A protein and the small-molecule ligand that binds it are described below.
Small molecule (SMILES): CC(=O)N[C@H]1[C@H]([C@H](O)[C@H](O)CO)O[C@@](O)(C(=O)O)C[C@@H]1O

Binding-site contacts:
Ligand atom C8 contacts residue TYR309 of chain 1.A at 3.8 Å (hydrophobic).
Ligand atom C7 contacts residue THR347 of chain 1.A at 3.0 Å.
Ligand atom O8 contacts residue ASN320 of chain 1.A at 3.0 Å (h-bond).
Ligand atom O10 contacts residue LYS348 of chain 1.A at 4.0 Å.
Ligand atom C1 contacts residue LYS291 of chain 1.A at 3.9 Å.
Ligand atom O9 contacts residue GLN346 of chain 1.A at 3.2 Å.
Ligand atom O8 contacts residue GLN346 of chain 1.A at 3.5 Å.
Ligand atom O10 contacts residue THR347 of chain 1.A at 3.5 Å (h-bond).
Ligand atom O1B contacts residue ASP311 of chain 1.A at 3.3 Å (salt-bridge).
Ligand atom C6 contacts residue GLN346 of chain 1.A at 3.3 Å.
Ligand atom O1B contacts residue LYS291 of chain 1.A at 4.0 Å.
Ligand atom C10 contacts residue THR347 of chain 1.A at 3.7 Å.
Ligand atom O7 contacts residue THR347 of chain 1.A at 2.7 Å (h-bond).
Ligand atom C9 contacts residue THR347 of chain 1.A at 3.4 Å.
Ligand atom O9 contacts residue THR347 of chain 1.A at 3.0 Å (h-bond).
Ligand atom N5 contacts residue GLN346 of chain 1.A at 2.8 Å (h-bond).
Ligand atom O1A contacts residue TYR309 of chain 1.A at 2.7 Å (h-bond).
Ligand atom O8 contacts residue ASP311 of chain 1.A at 3.7 Å.
Ligand atom O7 contacts residue LYS348 of chain 1.A at 3.6 Å (salt-bridge).
Ligand atom O1A contacts residue ASP311 of chain 1.A at 2.7 Å (salt-bridge).
Ligand atom O9 contacts residue ASN320 of chain 1.A at 2.4 Å (h-bond).
Ligand atom C9 contacts residue ASN320 of chain 1.A at 3.4 Å.
Ligand atom C8 contacts residue THR347 of chain 1.A at 3.8 Å.
Ligand atom C11 contacts residue GLN346 of chain 1.A at 3.8 Å.
Ligand atom O1A contacts residue GLN346 of chain 1.A at 3.8 Å.
Ligand atom C1 contacts residue TYR309 of chain 1.A at 3.5 Å (hydrophobic).
Ligand atom O2 contacts residue TYR309 of chain 1.A at 3.2 Å (h-bond).
Ligand atom C10 contacts residue GLN346 of chain 1.A at 3.9 Å.
Ligand atom C9 contacts residue ILE350 of chain 1.A at 4.0 Å (hydrophobic).
Ligand atom C4 contacts residue GLN346 of chain 1.A at 3.7 Å.
Ligand atom C7 contacts residue GLN346 of chain 1.A at 4.0 Å.
Ligand atom O8 contacts residue TYR309 of chain 1.A at 3.4 Å.
Ligand atom C9 contacts residue ASP349 of chain 1.A at 4.1 Å.
Ligand atom C2 contacts residue TYR309 of chain 1.A at 3.6 Å (hydrophobic).
Ligand atom O2 contacts residue LYS291 of chain 1.A at 3.9 Å.
Ligand atom C1 contacts residue ASP311 of chain 1.A at 3.4 Å.
Ligand atom O1A contacts residue LYS291 of chain 1.A at 3.9 Å.
Ligand atom C8 contacts residue ASN320 of chain 1.A at 4.1 Å.
Ligand atom O6 contacts residue TYR309 of chain 1.A at 3.3 Å (h-bond).
Ligand atom C5 contacts residue GLN346 of chain 1.A at 3.5 Å.

Sequence of chain 1.A:
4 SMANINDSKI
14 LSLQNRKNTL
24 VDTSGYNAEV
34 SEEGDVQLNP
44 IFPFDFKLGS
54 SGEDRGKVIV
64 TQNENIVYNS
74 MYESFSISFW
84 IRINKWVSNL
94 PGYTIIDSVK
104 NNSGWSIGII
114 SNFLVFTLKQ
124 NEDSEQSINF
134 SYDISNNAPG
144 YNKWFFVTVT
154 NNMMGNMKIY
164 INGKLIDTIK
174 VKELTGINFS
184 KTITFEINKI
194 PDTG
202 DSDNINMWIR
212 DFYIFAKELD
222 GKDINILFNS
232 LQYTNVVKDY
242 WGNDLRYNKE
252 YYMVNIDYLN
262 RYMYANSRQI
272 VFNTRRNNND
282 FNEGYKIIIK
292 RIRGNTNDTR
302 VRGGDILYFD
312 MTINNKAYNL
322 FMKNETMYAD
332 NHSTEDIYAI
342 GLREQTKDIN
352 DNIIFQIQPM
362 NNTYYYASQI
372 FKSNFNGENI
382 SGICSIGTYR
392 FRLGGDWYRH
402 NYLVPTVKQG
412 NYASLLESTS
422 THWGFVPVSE